This small molecule binds to this protein.
Small molecule (SMILES): COc1cnc(-n2cnc(C)n2)c2[nH]cc(C(=O)C(=O)N3CCN(C(=O)c4ccccc4)CC3)c12

Binding-site contacts:
Ligand atom O11 contacts residue MET398 of chain 1.I at 3.7 Å.
Ligand atom C26 contacts residue SER353 of chain 1.I at 3.5 Å.
Ligand atom C35 contacts residue LYS182 of chain 1.I at 3.6 Å.
Ligand atom C29 contacts residue GLN404 of chain 1.I at 3.6 Å.
Ligand atom C18 contacts residue ASP84 of chain 1.I at 3.7 Å.
Ligand atom C07 contacts residue TRP399 of chain 1.I at 3.7 Å (hydrophobic).
Ligand atom C26 contacts residue TYR362 of chain 1.I at 3.9 Å (hydrophobic).
Ligand atom N30 contacts residue LEU87 of chain 1.I at 3.9 Å.
Ligand atom C21 contacts residue VAL235 of chain 1.I at 3.6 Å (hydrophobic).
Ligand atom N08 contacts residue ASP84 of chain 1.I at 2.8 Å (salt-bridge).
Ligand atom C19 contacts residue ASP84 of chain 1.I at 3.8 Å.
Ligand atom C31 contacts residue LEU87 of chain 1.I at 3.6 Å (hydrophobic).
Ligand atom C25 contacts residue GLN404 of chain 1.I at 3.3 Å.
Ligand atom C27 contacts residue ILE396 of chain 1.I at 3.7 Å (hydrophobic).
Ligand atom O06 contacts residue VAL235 of chain 1.I at 3.3 Å.
Ligand atom C04 contacts residue TRP83 of chain 1.I at 3.4 Å (hydrophobic).
Ligand atom N32 contacts residue ASP84 of chain 1.I at 3.7 Å.
Ligand atom N34 contacts residue GLN404 of chain 1.I at 3.3 Å.
Ligand atom O03 contacts residue MET398 of chain 1.I at 3.5 Å.
Ligand atom C25 contacts residue MET406 of chain 1.I at 3.6 Å (hydrophobic).
Ligand atom C18 contacts residue MET398 of chain 1.I at 3.9 Å (hydrophobic).
Ligand atom C24 contacts residue PHE354 of chain 1.I at 3.8 Å (hydrophobic).
Ligand atom C18 contacts residue ILE80 of chain 1.I at 3.9 Å (hydrophobic).
Ligand atom C18 contacts residue TRP83 of chain 1.I at 3.5 Å (hydrophobic).
Ligand atom C31 contacts residue ASP84 of chain 1.I at 3.1 Å.
Ligand atom C33 contacts residue GLN404 of chain 1.I at 3.9 Å.
Ligand atom N28 contacts residue GLN404 of chain 1.I at 3.0 Å (h-bond).
Ligand atom C13 contacts residue VAL235 of chain 1.I at 3.4 Å (hydrophobic).
Ligand atom O06 contacts residue PHE360 of chain 1.I at 3.6 Å.
Ligand atom N28 contacts residue MET406 of chain 1.I at 3.8 Å.
Ligand atom N08 contacts residue TRP83 of chain 1.I at 3.8 Å.
Ligand atom O09 contacts residue TRP83 of chain 1.I at 3.8 Å.
Ligand atom C24 contacts residue SER353 of chain 1.I at 3.4 Å.
Ligand atom N28 contacts residue ALA405 of chain 1.I at 3.6 Å.
Ligand atom O03 contacts residue TRP399 of chain 1.I at 3.3 Å (h-bond).
Ligand atom C27 contacts residue MET406 of chain 1.I at 3.8 Å (hydrophobic).
Ligand atom N34 contacts residue ALA405 of chain 1.I at 3.8 Å.
Ligand atom N05 contacts residue VAL235 of chain 1.I at 3.9 Å.
Ligand atom N30 contacts residue ASP84 of chain 1.I at 3.8 Å.
Ligand atom C20 contacts residue PHE360 of chain 1.I at 3.8 Å (hydrophobic).

Sequence of chain 1.I:
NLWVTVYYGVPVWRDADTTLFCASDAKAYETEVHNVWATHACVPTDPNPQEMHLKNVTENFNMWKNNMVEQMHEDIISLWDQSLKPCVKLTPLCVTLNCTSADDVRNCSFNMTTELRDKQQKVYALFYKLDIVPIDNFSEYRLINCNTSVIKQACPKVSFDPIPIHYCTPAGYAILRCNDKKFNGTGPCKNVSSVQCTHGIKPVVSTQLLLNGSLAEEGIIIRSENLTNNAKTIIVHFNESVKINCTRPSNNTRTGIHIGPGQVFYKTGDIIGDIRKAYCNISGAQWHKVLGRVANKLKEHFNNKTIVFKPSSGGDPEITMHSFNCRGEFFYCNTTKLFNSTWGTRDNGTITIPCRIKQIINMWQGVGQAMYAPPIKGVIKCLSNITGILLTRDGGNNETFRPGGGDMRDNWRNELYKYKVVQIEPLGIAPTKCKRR